Binding-site contacts:
Ligand atom C5B contacts residue TYR197 of chain 56.A at 3.7 Å (hydrophobic).
Ligand atom O1B contacts residue MET221 of chain 56.A at 3.4 Å.
Ligand atom N2 contacts residue PHE186 of chain 56.A at 3.7 Å.
Ligand atom CM1 contacts residue SER107 of chain 56.A at 3.9 Å.
Ligand atom O1B contacts residue TYR128 of chain 56.A at 3.9 Å.
Ligand atom C2C contacts residue VAL188 of chain 56.A at 3.2 Å (hydrophobic).
Ligand atom C7C contacts residue TYR197 of chain 56.A at 3.8 Å (hydrophobic).
Ligand atom C4 contacts residue TYR152 of chain 56.A at 3.9 Å (hydrophobic).
Ligand atom C3 contacts residue PHE186 of chain 56.A at 3.8 Å (hydrophobic).
Ligand atom C5B contacts residue LEU106 of chain 56.A at 3.5 Å (hydrophobic).
Ligand atom C31 contacts residue SER175 of chain 56.A at 3.6 Å.
Ligand atom C4C contacts residue TYR152 of chain 56.A at 3.8 Å (hydrophobic).
Ligand atom C5C contacts residue TYR128 of chain 56.A at 3.5 Å (hydrophobic).
Ligand atom C3C contacts residue VAL188 of chain 56.A at 3.3 Å (hydrophobic).
Ligand atom C31 contacts residue ALA150 of chain 56.A at 3.5 Å (hydrophobic).
Ligand atom O1 contacts residue ALA24 of chain 56.C at 3.6 Å.
Ligand atom C7C contacts residue TYR128 of chain 56.A at 3.6 Å (hydrophobic).
Ligand atom C5 contacts residue PHE186 of chain 56.A at 3.5 Å (hydrophobic).
Ligand atom C6C contacts residue VAL191 of chain 56.A at 3.2 Å (hydrophobic).
Ligand atom C31 contacts residue VAL176 of chain 56.A at 3.3 Å (hydrophobic).
Ligand atom C5 contacts residue TYR152 of chain 56.A at 3.8 Å (hydrophobic).
Ligand atom C4 contacts residue PHE186 of chain 56.A at 3.6 Å (hydrophobic).
Ligand atom C6B contacts residue LEU106 of chain 56.A at 3.9 Å (hydrophobic).
Ligand atom N3A contacts residue ASN219 of chain 56.A at 3.0 Å (h-bond).
Ligand atom O1 contacts residue VAL188 of chain 56.A at 3.8 Å.
Ligand atom O1 contacts residue TYR152 of chain 56.A at 3.9 Å.
Ligand atom C4A contacts residue ASN219 of chain 56.A at 3.5 Å.
Ligand atom C1B contacts residue MET221 of chain 56.A at 3.8 Å (hydrophobic).
Ligand atom C3B contacts residue MET221 of chain 56.A at 3.8 Å (hydrophobic).
Ligand atom C4B contacts residue LEU106 of chain 56.A at 3.7 Å (hydrophobic).
Ligand atom C2B contacts residue MET221 of chain 56.A at 3.5 Å (hydrophobic).
Ligand atom O1 contacts residue PHE186 of chain 56.A at 3.5 Å.
Ligand atom C6C contacts residue MET221 of chain 56.A at 3.7 Å (hydrophobic).
Ligand atom C31 contacts residue PRO174 of chain 56.A at 3.4 Å (hydrophobic).
Ligand atom N2 contacts residue ALA24 of chain 56.C at 3.4 Å.
Ligand atom C4 contacts residue MET224 of chain 56.A at 3.8 Å (hydrophobic).
Ligand atom C6B contacts residue TYR197 of chain 56.A at 3.6 Å (hydrophobic).
Ligand atom C5C contacts residue ILE104 of chain 56.A at 3.8 Å (hydrophobic).
Ligand atom C3C contacts residue TYR128 of chain 56.A at 3.9 Å (hydrophobic).
Ligand atom C3 contacts residue PRO174 of chain 56.A at 3.8 Å (hydrophobic).

The small molecule below binds the protein below.
Small molecule (SMILES): Cc1cc(CCCCCCCOc2ccc(C3=N[C@@H](C)CO3)cc2)on1

Sequence of chain 56.A:
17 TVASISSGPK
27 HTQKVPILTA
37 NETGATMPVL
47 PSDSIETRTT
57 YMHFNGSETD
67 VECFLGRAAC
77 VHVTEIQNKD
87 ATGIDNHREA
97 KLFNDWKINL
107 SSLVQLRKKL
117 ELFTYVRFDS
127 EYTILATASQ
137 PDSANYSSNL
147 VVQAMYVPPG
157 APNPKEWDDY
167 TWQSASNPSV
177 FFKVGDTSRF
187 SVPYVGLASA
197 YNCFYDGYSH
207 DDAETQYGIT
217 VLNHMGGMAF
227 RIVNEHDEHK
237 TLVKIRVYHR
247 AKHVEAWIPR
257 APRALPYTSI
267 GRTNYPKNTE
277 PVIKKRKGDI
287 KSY

Sequence of chain 56.C:
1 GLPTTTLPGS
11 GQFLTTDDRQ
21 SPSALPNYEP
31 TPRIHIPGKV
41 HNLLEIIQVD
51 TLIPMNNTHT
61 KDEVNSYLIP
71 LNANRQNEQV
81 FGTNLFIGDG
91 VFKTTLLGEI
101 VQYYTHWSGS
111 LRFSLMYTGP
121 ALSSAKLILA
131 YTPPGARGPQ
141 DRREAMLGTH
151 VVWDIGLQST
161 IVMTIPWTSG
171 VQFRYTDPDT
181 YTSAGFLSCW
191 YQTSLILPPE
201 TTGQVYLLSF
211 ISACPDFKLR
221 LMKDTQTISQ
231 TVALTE